Binding-site contacts:
Ligand atom C13 contacts residue ALA58 of chain 1.B at 3.8 Å (hydrophobic).
Ligand atom N11 contacts residue ALA58 of chain 1.B at 3.6 Å.
Ligand atom C10 contacts residue TYR108 of chain 1.B at 4.0 Å (hydrophobic).
Ligand atom C4 contacts residue LEU106 of chain 1.B at 4.1 Å (hydrophobic).
Ligand atom N11 contacts residue GLU107 of chain 1.B at 3.8 Å.
Ligand atom C3 contacts residue ASP170 of chain 1.B at 4.2 Å.
Ligand atom C12 contacts residue TYR108 of chain 1.B at 4.1 Å (hydrophobic).
Ligand atom O1 contacts residue LEU81 of chain 1.B at 3.9 Å.
Ligand atom C9 contacts residue ILE37 of chain 1.B at 3.7 Å (hydrophobic).
Ligand atom C12 contacts residue GLU107 of chain 1.B at 3.2 Å.
Ligand atom C2 contacts residue ILE169 of chain 1.B at 4.0 Å (hydrophobic).
Ligand atom C10 contacts residue CYS109 of chain 1.B at 3.7 Å (hydrophobic).
Ligand atom C5 contacts residue ILE169 of chain 1.B at 4.2 Å (hydrophobic).
Ligand atom C8 contacts residue VAL45 of chain 1.B at 4.0 Å (hydrophobic).
Ligand atom C8 contacts residue ALA58 of chain 1.B at 4.3 Å (hydrophobic).
Ligand atom C6 contacts residue VAL45 of chain 1.B at 4.0 Å (hydrophobic).
Ligand atom C7 contacts residue THR39 of chain 1.B at 4.0 Å.
Ligand atom C12 contacts residue ALA58 of chain 1.B at 3.4 Å (hydrophobic).
Ligand atom O1 contacts residue GLU77 of chain 1.B at 3.3 Å (salt-bridge).
Ligand atom C2 contacts residue ASP170 of chain 1.B at 3.5 Å.
Ligand atom C9 contacts residue VAL45 of chain 1.B at 4.2 Å (hydrophobic).
Ligand atom C6 contacts residue ILE169 of chain 1.B at 4.1 Å (hydrophobic).
Ligand atom C4 contacts residue ILE169 of chain 1.B at 3.8 Å (hydrophobic).
Ligand atom C14 contacts residue CYS90 of chain 1.B at 4.0 Å (hydrophobic).
Ligand atom C2 contacts residue LYS60 of chain 1.B at 4.3 Å.
Ligand atom C3 contacts residue LEU106 of chain 1.B at 4.0 Å (hydrophobic).
Ligand atom O1 contacts residue ASP170 of chain 1.B at 3.2 Å (salt-bridge).
Ligand atom C3 contacts residue ILE169 of chain 1.B at 3.7 Å (hydrophobic).
Ligand atom C2 contacts residue GLU77 of chain 1.B at 3.1 Å.
Ligand atom C12 contacts residue CYS109 of chain 1.B at 3.6 Å (hydrophobic).
Ligand atom N11 contacts residue TYR108 of chain 1.B at 3.7 Å.
Ligand atom N11 contacts residue CYS109 of chain 1.B at 2.9 Å (h-bond).
Ligand atom O1 contacts residue ILE169 of chain 1.B at 3.6 Å.
Ligand atom C10 contacts residue ALA58 of chain 1.B at 4.1 Å (hydrophobic).
Ligand atom C14 contacts residue ILE169 of chain 1.B at 4.2 Å (hydrophobic).
Ligand atom O1 contacts residue LEU106 of chain 1.B at 4.2 Å.
Ligand atom C13 contacts residue GLU107 of chain 1.B at 4.2 Å.
Ligand atom C7 contacts residue VAL45 of chain 1.B at 3.9 Å (hydrophobic).
Ligand atom C6 contacts residue THR39 of chain 1.B at 4.0 Å.
Ligand atom C10 contacts residue ILE37 of chain 1.B at 3.5 Å (hydrophobic).

Sequence of chain 1.B:
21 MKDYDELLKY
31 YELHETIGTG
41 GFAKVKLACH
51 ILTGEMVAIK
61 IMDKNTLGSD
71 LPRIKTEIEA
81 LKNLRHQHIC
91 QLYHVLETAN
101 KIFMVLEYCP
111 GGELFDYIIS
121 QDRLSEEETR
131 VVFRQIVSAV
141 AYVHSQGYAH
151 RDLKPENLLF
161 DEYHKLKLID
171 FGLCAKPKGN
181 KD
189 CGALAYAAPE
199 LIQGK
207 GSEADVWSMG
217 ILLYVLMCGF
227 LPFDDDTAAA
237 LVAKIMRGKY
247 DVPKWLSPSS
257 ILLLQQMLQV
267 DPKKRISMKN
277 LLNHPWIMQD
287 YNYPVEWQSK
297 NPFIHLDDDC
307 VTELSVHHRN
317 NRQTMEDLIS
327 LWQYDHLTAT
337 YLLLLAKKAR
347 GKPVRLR

This small molecule binds to this protein.
Small molecule (SMILES): OCC#Cc1ccc2ccncc2c1